This protein binds this small molecule.
Small molecule (SMILES): Oc1cccc(-c2c(Cl)cccc2Cl)c1O

Binding-site contacts:
Ligand atom CA6 contacts residue VAL256 of chain 2.A at 4.5 Å (hydrophobic).
Ligand atom CB5 contacts residue LYS205 of chain 2.A at 4.4 Å.
Ligand atom CA6 contacts residue GLY255 of chain 2.A at 4.3 Å.
Ligand atom OA2 contacts residue GLY255 of chain 2.A at 4.0 Å.
Ligand atom CA1 contacts residue LEU203 of chain 2.A at 4.3 Å (hydrophobic).
Ligand atom CA4 contacts residue LEU203 of chain 2.A at 4.2 Å (hydrophobic).
Ligand atom CA1 contacts residue GLY255 of chain 2.A at 4.0 Å.
Ligand atom CB5 contacts residue PRO204 of chain 2.A at 3.9 Å (hydrophobic).
Ligand atom CB6 contacts residue LYS205 of chain 2.A at 4.1 Å.
Ligand atom CB1 contacts residue PRO204 of chain 2.A at 4.1 Å (hydrophobic).
Ligand atom CA2 contacts residue GLY255 of chain 2.A at 3.5 Å.
Ligand atom CL1 contacts residue PRO204 of chain 2.A at 3.9 Å.
Ligand atom CB3 contacts residue PRO204 of chain 2.A at 3.6 Å (hydrophobic).
Ligand atom CA4 contacts residue GLY255 of chain 2.A at 3.7 Å.
Ligand atom CA4 contacts residue GLU257 of chain 2.A at 3.9 Å.
Ligand atom CA6 contacts residue LYS205 of chain 2.A at 3.6 Å.
Ligand atom CA5 contacts residue ILE207 of chain 2.A at 4.0 Å (hydrophobic).
Ligand atom CA5 contacts residue VAL256 of chain 2.A at 3.9 Å (hydrophobic).
Ligand atom CA3 contacts residue GLY255 of chain 2.A at 3.3 Å.
Ligand atom CA3 contacts residue GLU257 of chain 2.A at 3.6 Å.
Ligand atom CL2 contacts residue GLY255 of chain 2.A at 3.3 Å.
Ligand atom CA6 contacts residue LEU203 of chain 2.A at 4.2 Å (hydrophobic).
Ligand atom CL2 contacts residue VAL256 of chain 2.A at 3.8 Å.
Ligand atom OA3 contacts residue GLY255 of chain 2.A at 3.6 Å.
Ligand atom OA3 contacts residue GLU257 of chain 2.A at 2.4 Å (salt-bridge).
Ligand atom CL2 contacts residue SER254 of chain 2.A at 3.0 Å.
Ligand atom CA5 contacts residue LEU203 of chain 2.A at 3.9 Å (hydrophobic).
Ligand atom CA5 contacts residue HIS208 of chain 2.A at 3.8 Å.
Ligand atom CB6 contacts residue PRO204 of chain 2.A at 4.1 Å (hydrophobic).
Ligand atom CA5 contacts residue GLY255 of chain 2.A at 4.2 Å.
Ligand atom CL2 contacts residue LYS205 of chain 2.A at 3.3 Å.
Ligand atom CA5 contacts residue LYS205 of chain 2.A at 4.3 Å.
Ligand atom CA4 contacts residue HIS208 of chain 2.A at 3.5 Å.
Ligand atom CA4 contacts residue VAL256 of chain 2.A at 4.0 Å (hydrophobic).
Ligand atom CB2 contacts residue PRO204 of chain 2.A at 3.6 Å (hydrophobic).
Ligand atom CB4 contacts residue PRO204 of chain 2.A at 3.7 Å (hydrophobic).
Ligand atom CL1 contacts residue LEU203 of chain 2.A at 3.4 Å.

Sequence of chain 2.A:
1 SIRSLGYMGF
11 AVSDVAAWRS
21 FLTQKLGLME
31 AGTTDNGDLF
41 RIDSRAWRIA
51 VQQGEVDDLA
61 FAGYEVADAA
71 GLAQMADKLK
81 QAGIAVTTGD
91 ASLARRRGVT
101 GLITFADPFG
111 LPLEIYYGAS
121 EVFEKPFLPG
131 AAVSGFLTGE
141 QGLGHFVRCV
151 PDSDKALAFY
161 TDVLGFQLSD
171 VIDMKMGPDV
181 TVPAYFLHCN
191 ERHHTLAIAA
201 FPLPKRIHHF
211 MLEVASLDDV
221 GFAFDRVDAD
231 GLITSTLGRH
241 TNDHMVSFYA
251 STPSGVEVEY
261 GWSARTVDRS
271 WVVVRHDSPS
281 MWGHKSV